Sequence of chain 1.A:
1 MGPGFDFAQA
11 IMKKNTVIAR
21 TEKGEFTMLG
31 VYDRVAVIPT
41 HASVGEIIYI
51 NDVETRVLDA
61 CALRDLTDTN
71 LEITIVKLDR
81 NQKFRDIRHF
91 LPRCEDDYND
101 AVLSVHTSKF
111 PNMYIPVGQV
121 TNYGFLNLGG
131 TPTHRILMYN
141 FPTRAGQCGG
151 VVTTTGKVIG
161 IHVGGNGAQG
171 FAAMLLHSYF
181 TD

A protein and the small-molecule ligand that binds it are described below.
Small molecule (SMILES): Cc1nnn[nH]1

Binding-site contacts:
Ligand atom N04 contacts residue CYS148 of chain 1.A at 4.0 Å.
Ligand atom N05 contacts residue ALA145 of chain 1.A at 3.6 Å (h-bond).
Ligand atom C02 contacts residue GLY165 of chain 1.A at 3.5 Å.
Ligand atom C02 contacts residue THR143 of chain 1.A at 3.6 Å.
Ligand atom N03 contacts residue ALA145 of chain 1.A at 3.1 Å (h-bond).
Ligand atom N06 contacts residue ALA145 of chain 1.A at 3.9 Å.
Ligand atom N04 contacts residue HIS162 of chain 1.A at 3.9 Å.
Ligand atom N06 contacts residue THR143 of chain 1.A at 2.9 Å (h-bond).
Ligand atom C02 contacts residue GLY164 of chain 1.A at 4.1 Å.
Ligand atom N06 contacts residue GLY165 of chain 1.A at 3.3 Å (h-bond).
Ligand atom N05 contacts residue ARG144 of chain 1.A at 3.2 Å (salt-bridge).
Ligand atom C01 contacts residue ASN166 of chain 1.A at 4.2 Å.
Ligand atom N03 contacts residue GLY164 of chain 1.A at 4.2 Å.
Ligand atom C01 contacts residue GLY167 of chain 1.A at 4.0 Å.
Ligand atom N04 contacts residue GLY165 of chain 1.A at 3.8 Å.
Ligand atom N06 contacts residue ARG144 of chain 1.A at 3.5 Å.
Ligand atom N06 contacts residue HIS162 of chain 1.A at 3.7 Å.
Ligand atom N05 contacts residue GLY165 of chain 1.A at 3.5 Å (h-bond).
Ligand atom N05 contacts residue HIS162 of chain 1.A at 2.9 Å (h-bond).
Ligand atom C02 contacts residue ARG144 of chain 1.A at 3.6 Å.
Ligand atom C01 contacts residue THR143 of chain 1.A at 3.4 Å.
Ligand atom N04 contacts residue GLY164 of chain 1.A at 3.7 Å.
Ligand atom N04 contacts residue ALA145 of chain 1.A at 3.1 Å (h-bond).
Ligand atom N05 contacts residue GLY164 of chain 1.A at 3.3 Å.
Ligand atom C01 contacts residue GLY165 of chain 1.A at 3.6 Å.
Ligand atom N05 contacts residue CYS148 of chain 1.A at 4.4 Å.
Ligand atom N03 contacts residue ARG144 of chain 1.A at 3.6 Å.
Ligand atom C02 contacts residue ALA145 of chain 1.A at 3.6 Å (hydrophobic).
Ligand atom C01 contacts residue ALA145 of chain 1.A at 4.4 Å (hydrophobic).
Ligand atom N04 contacts residue ARG144 of chain 1.A at 3.3 Å.
Ligand atom N06 contacts residue GLY164 of chain 1.A at 3.5 Å.
Ligand atom N05 contacts residue THR143 of chain 1.A at 3.5 Å (h-bond).
Ligand atom C01 contacts residue ARG144 of chain 1.A at 4.0 Å.
Ligand atom N03 contacts residue GLY165 of chain 1.A at 3.8 Å.